A protein and the small-molecule ligand that binds it are described below.
Small molecule (SMILES): Nc1nc2c(ncn2[C@@H]2O[C@H](CO[P](=O)(O)O[P](=O)(O)NP(=O)(O)O)[C@@H](O)[C@H]2O)c(=O)[nH]1

Sequence of chain 1.E:
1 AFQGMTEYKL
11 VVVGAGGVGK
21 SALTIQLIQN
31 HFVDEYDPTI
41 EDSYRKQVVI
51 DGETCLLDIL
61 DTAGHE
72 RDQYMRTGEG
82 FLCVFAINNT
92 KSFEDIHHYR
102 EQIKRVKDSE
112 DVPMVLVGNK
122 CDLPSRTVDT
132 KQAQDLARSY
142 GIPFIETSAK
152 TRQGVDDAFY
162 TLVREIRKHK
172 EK

Binding-site contacts:
Ligand atom O2B contacts residue GLY17 of chain 1.E at 3.5 Å (h-bond).
Ligand atom O1A contacts residue ALA22 of chain 1.E at 2.8 Å (h-bond).
Ligand atom O1G contacts residue MG1 of chain 1.R at 2.1 Å.
Ligand atom O1B contacts residue MG1 of chain 1.R at 2.1 Å.
Ligand atom PG contacts residue MG1 of chain 1.R at 3.3 Å.
Ligand atom PB contacts residue MG1 of chain 1.R at 3.2 Å.
Ligand atom N2 contacts residue LEU124 of chain 1.E at 3.6 Å.
Ligand atom N1 contacts residue ASP123 of chain 1.E at 2.6 Å (salt-bridge).
Ligand atom O3' contacts residue ASP34 of chain 1.E at 3.0 Å (salt-bridge).
Ligand atom O2G contacts residue GLY16 of chain 1.E at 3.5 Å.
Ligand atom O2G contacts residue GLY64 of chain 1.E at 2.9 Å (h-bond).
Ligand atom O6 contacts residue LYS121 of chain 1.E at 3.3 Å (salt-bridge).
Ligand atom O3G contacts residue PRO38 of chain 1.E at 3.5 Å.
Ligand atom O2' contacts residue PHE32 of chain 1.E at 3.4 Å.
Ligand atom N3B contacts residue MG1 of chain 1.R at 3.3 Å.
Ligand atom C2' contacts residue VAL33 of chain 1.E at 3.5 Å (hydrophobic).
Ligand atom O2B contacts residue GLY19 of chain 1.E at 3.2 Å (h-bond).
Ligand atom O6 contacts residue ALA150 of chain 1.E at 2.9 Å (h-bond).
Ligand atom C6 contacts residue ASP123 of chain 1.E at 3.5 Å.
Ligand atom O2B contacts residue LYS20 of chain 1.E at 2.6 Å (salt-bridge).
Ligand atom N7 contacts residue ASN120 of chain 1.E at 3.1 Å (h-bond).
Ligand atom C2 contacts residue ASP123 of chain 1.E at 3.5 Å.
Ligand atom O2' contacts residue VAL33 of chain 1.E at 2.6 Å (h-bond).
Ligand atom O1A contacts residue GLY19 of chain 1.E at 3.4 Å.
Ligand atom O6 contacts residue SER149 of chain 1.E at 3.4 Å.
Ligand atom C6 contacts residue LYS121 of chain 1.E at 3.6 Å.
Ligand atom O4' contacts residue LYS121 of chain 1.E at 3.3 Å (salt-bridge).
Ligand atom O2G contacts residue LYS20 of chain 1.E at 2.7 Å (salt-bridge).
Ligand atom O6 contacts residue ASN120 of chain 1.E at 3.2 Å (h-bond).
Ligand atom O1A contacts residue SER21 of chain 1.E at 3.4 Å (h-bond).
Ligand atom O2' contacts residue ASP34 of chain 1.E at 3.0 Å (salt-bridge).
Ligand atom N3B contacts residue GLY17 of chain 1.E at 3.2 Å (h-bond).
Ligand atom O3A contacts residue GLY17 of chain 1.E at 3.6 Å.
Ligand atom O1G contacts residue THR39 of chain 1.E at 3.1 Å (h-bond).
Ligand atom O2B contacts residue VAL18 of chain 1.E at 3.3 Å (h-bond).
Ligand atom O1B contacts residue LYS20 of chain 1.E at 3.5 Å (salt-bridge).
Ligand atom O1B contacts residue SER21 of chain 1.E at 3.1 Å (h-bond).
Ligand atom O3A contacts residue GLY19 of chain 1.E at 3.1 Å (h-bond).
Ligand atom N2 contacts residue ASP123 of chain 1.E at 2.8 Å (salt-bridge).
Ligand atom O3G contacts residue TYR36 of chain 1.E at 3.6 Å.